Binding-site contacts:
Ligand atom CG3 contacts residue GLY27 of chain 1.B at 3.6 Å.
Ligand atom O contacts residue VAL82 of chain 1.B at 3.8 Å.
Ligand atom CE1 contacts residue IIL50 of chain 1.B at 3.3 Å.
Ligand atom N6 contacts residue ASP30 of chain 1.B at 3.3 Å (salt-bridge).
Ligand atom CG contacts residue LEU23 of chain 1.B at 3.8 Å (hydrophobic).
Ligand atom CD4 contacts residue GLY48 of chain 1.B at 3.5 Å.
Ligand atom C3 contacts residue ASP25 of chain 1.B at 2.7 Å.
Ligand atom N3 contacts residue ASP25 of chain 1.B at 3.7 Å.
Ligand atom O4 contacts residue GLY27 of chain 1.B at 3.3 Å (h-bond).
Ligand atom CA3 contacts residue GLY27 of chain 1.B at 3.5 Å.
Ligand atom O5 contacts residue ILE47 of chain 1.B at 3.8 Å.
Ligand atom OE1 contacts residue ASP29 of chain 1.B at 3.1 Å (salt-bridge).
Ligand atom CG21 contacts residue IIL50 of chain 1.B at 3.8 Å.
Ligand atom OE1 contacts residue ASP30 of chain 1.B at 2.8 Å (salt-bridge).
Ligand atom NE2 contacts residue ASP30 of chain 1.B at 2.7 Å (salt-bridge).
Ligand atom NE2 contacts residue ILE47 of chain 1.B at 3.4 Å.
Ligand atom CB2 contacts residue ILE84 of chain 1.B at 3.9 Å (hydrophobic).
Ligand atom CB1 contacts residue IIL50 of chain 1.B at 3.9 Å.
Ligand atom CA2 contacts residue ASP25 of chain 1.B at 3.6 Å.
Ligand atom N4 contacts residue GLY27 of chain 1.B at 2.9 Å (h-bond).
Ligand atom N6 contacts residue ASP29 of chain 1.B at 3.4 Å (salt-bridge).
Ligand atom CB3 contacts residue GLY27 of chain 1.B at 3.8 Å.
Ligand atom CA4 contacts residue GLY48 of chain 1.B at 3.5 Å.
Ligand atom CB2 contacts residue LEU23 of chain 1.B at 3.8 Å (hydrophobic).
Ligand atom C5 contacts residue ASP29 of chain 1.B at 4.0 Å.
Ligand atom CG5 contacts residue GLY48 of chain 1.B at 3.6 Å.
Ligand atom O4 contacts residue ASP29 of chain 1.B at 2.9 Å (salt-bridge).
Ligand atom N4 contacts residue ALA28 of chain 1.B at 3.7 Å.
Ligand atom CD3 contacts residue ASP30 of chain 1.B at 3.6 Å.
Ligand atom CE contacts residue PRO81 of chain 1.B at 3.7 Å (hydrophobic).
Ligand atom CB2 contacts residue ASP25 of chain 1.B at 3.5 Å.
Ligand atom CB4 contacts residue ALA28 of chain 1.B at 3.7 Å (hydrophobic).
Ligand atom CE contacts residue ILE84 of chain 1.B at 3.5 Å (hydrophobic).
Ligand atom N5 contacts residue GLY48 of chain 1.B at 3.0 Å (h-bond).
Ligand atom CA5 contacts residue ASP29 of chain 1.B at 3.8 Å.
Ligand atom C5 contacts residue GLY48 of chain 1.B at 3.7 Å.
Ligand atom C4 contacts residue GLY27 of chain 1.B at 3.7 Å.
Ligand atom O5 contacts residue GLY48 of chain 1.B at 3.3 Å (h-bond).
Ligand atom O4 contacts residue ALA28 of chain 1.B at 3.2 Å.
Ligand atom OE1 contacts residue ALA28 of chain 1.B at 3.7 Å.

Sequence of chain 1.B:
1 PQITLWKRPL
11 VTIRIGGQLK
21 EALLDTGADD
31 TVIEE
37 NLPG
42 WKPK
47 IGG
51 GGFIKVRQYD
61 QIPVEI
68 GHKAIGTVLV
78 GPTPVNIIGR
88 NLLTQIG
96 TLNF

The protein below binds the small molecule below.
Small molecule (SMILES): CCCC[C@@H](CN[C@@H](CCCC)C(=O)N[C@@H](CCC(N)=O)C(=O)N[C@@H](CCCNC(N)=[NH2+])C(N)=O)NC(=O)[C@@H](NC(=O)[C@@H](NC(C)=O)[C@@H](C)O)[C@@H](C)CC